Sequence of chain 53.A:
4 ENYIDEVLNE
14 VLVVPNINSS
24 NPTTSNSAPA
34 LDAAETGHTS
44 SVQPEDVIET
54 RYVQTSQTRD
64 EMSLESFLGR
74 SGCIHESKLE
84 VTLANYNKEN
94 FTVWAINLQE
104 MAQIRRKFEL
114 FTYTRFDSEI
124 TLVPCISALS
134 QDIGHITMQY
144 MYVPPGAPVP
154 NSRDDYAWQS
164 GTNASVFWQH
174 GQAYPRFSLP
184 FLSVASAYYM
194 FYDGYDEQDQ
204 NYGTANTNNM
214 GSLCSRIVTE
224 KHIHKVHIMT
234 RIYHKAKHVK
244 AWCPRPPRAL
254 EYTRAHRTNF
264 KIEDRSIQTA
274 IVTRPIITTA

Binding-site contacts:
Ligand atom C17 contacts residue ILE99 of chain 53.A at 3.8 Å (hydrophobic).
Ligand atom C15 contacts residue LEU182 of chain 53.A at 3.7 Å (hydrophobic).
Ligand atom N24 contacts residue LEU216 of chain 53.A at 3.5 Å.
Ligand atom C10 contacts residue TYR191 of chain 53.A at 3.7 Å (hydrophobic).
Ligand atom C28 contacts residue MET144 of chain 53.A at 3.8 Å (hydrophobic).
Ligand atom C21 contacts residue ILE123 of chain 53.A at 3.8 Å (hydrophobic).
Ligand atom C19 contacts residue TYR145 of chain 53.A at 3.2 Å (hydrophobic).
Ligand atom C19 contacts residue LEU182 of chain 53.A at 3.6 Å (hydrophobic).
Ligand atom C14 contacts residue SER121 of chain 53.A at 3.5 Å.
Ligand atom O26 contacts residue TYR145 of chain 53.A at 3.2 Å.
Ligand atom C01 contacts residue TYR192 of chain 53.A at 2.9 Å (hydrophobic).
Ligand atom N07 contacts residue LEU101 of chain 53.A at 3.7 Å.
Ligand atom C14 contacts residue HIS237 of chain 53.A at 3.5 Å.
Ligand atom C22 contacts residue ILE123 of chain 53.A at 3.6 Å (hydrophobic).
Ligand atom C12 contacts residue ILE99 of chain 53.A at 3.7 Å (hydrophobic).
Ligand atom C18 contacts residue TYR145 of chain 53.A at 3.8 Å (hydrophobic).
Ligand atom C13 contacts residue MET213 of chain 53.A at 3.4 Å (hydrophobic).
Ligand atom C04 contacts residue ASN211 of chain 53.A at 3.4 Å.
Ligand atom O23 contacts residue LEU216 of chain 53.A at 3.7 Å.
Ligand atom C27 contacts residue PHE180 of chain 53.A at 3.2 Å (hydrophobic).
Ligand atom C04 contacts residue MET213 of chain 53.A at 3.9 Å (hydrophobic).
Ligand atom C18 contacts residue ILE99 of chain 53.A at 3.8 Å (hydrophobic).
Ligand atom C17 contacts residue LEU182 of chain 53.A at 3.7 Å (hydrophobic).
Ligand atom C28 contacts residue ALA167 of chain 53.A at 3.1 Å (hydrophobic).
Ligand atom C28 contacts residue TYR143 of chain 53.A at 3.4 Å (hydrophobic).
Ligand atom O26 contacts residue PHE180 of chain 53.A at 3.7 Å.
Ligand atom C22 contacts residue ILE99 of chain 53.A at 3.9 Å (hydrophobic).
Ligand atom C25 contacts residue PHE180 of chain 53.A at 3.5 Å (hydrophobic).
Ligand atom C09 contacts residue TYR191 of chain 53.A at 3.6 Å (hydrophobic).
Ligand atom C05 contacts residue LEU101 of chain 53.A at 3.9 Å (hydrophobic).
Ligand atom N24 contacts residue PHE180 of chain 53.A at 3.6 Å.
Ligand atom C15 contacts residue ILE123 of chain 53.A at 3.6 Å (hydrophobic).
Ligand atom C09 contacts residue LEU101 of chain 53.A at 3.8 Å (hydrophobic).
Ligand atom N06 contacts residue LEU101 of chain 53.A at 3.2 Å.
Ligand atom O16 contacts residue ILE99 of chain 53.A at 3.6 Å.
Ligand atom C03 contacts residue ASN211 of chain 53.A at 3.1 Å.
Ligand atom C28 contacts residue TYR145 of chain 53.A at 3.3 Å (hydrophobic).
Ligand atom C01 contacts residue THR207 of chain 53.A at 2.9 Å.
Ligand atom N08 contacts residue LEU101 of chain 53.A at 3.8 Å.
Ligand atom C18 contacts residue LEU182 of chain 53.A at 3.2 Å (hydrophobic).

A small-molecule ligand and the protein it binds are described below.
Small molecule (SMILES): CCOc1noc2cc(OCCC3CCN(c4ccc(C)nn4)CC3)ccc12